Sequence of chain 1.D:
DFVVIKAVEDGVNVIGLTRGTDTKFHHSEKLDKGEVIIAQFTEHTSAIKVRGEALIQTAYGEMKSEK

Sequence of chain 1.C:
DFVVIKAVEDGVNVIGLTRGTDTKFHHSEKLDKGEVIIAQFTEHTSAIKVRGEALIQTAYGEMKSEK

Binding-site contacts:
Ligand atom CD1 contacts residue THR49 of chain 1.D at 3.9 Å.
Ligand atom C contacts residue THR49 of chain 1.D at 3.5 Å.
Ligand atom OXT contacts residue THR49 of chain 1.D at 2.6 Å (h-bond).
Ligand atom NE1 contacts residue GLN47 of chain 1.D at 2.9 Å (h-bond).
Ligand atom CZ3 contacts residue GLY23 of chain 1.D at 3.5 Å.
Ligand atom CB contacts residue SER53 of chain 1.C at 3.4 Å.
Ligand atom CG contacts residue SER53 of chain 1.C at 3.9 Å.
Ligand atom O contacts residue THR49 of chain 1.D at 3.7 Å.
Ligand atom N contacts residue GLY27 of chain 1.C at 2.8 Å (h-bond).
Ligand atom CE3 contacts residue HIS33 of chain 1.D at 4.0 Å.
Ligand atom CH2 contacts residue GLY23 of chain 1.D at 3.4 Å.
Ligand atom N contacts residue THR30 of chain 1.C at 2.9 Å (h-bond).
Ligand atom CD1 contacts residue GLN47 of chain 1.D at 3.6 Å.
Ligand atom N contacts residue THR25 of chain 1.C at 2.7 Å (h-bond).
Ligand atom CE3 contacts residue HIS34 of chain 1.D at 4.0 Å.
Ligand atom O contacts residue ARG26 of chain 1.C at 3.3 Å.
Ligand atom CA contacts residue THR30 of chain 1.C at 3.2 Å.
Ligand atom O contacts residue GLY27 of chain 1.C at 3.0 Å (h-bond).
Ligand atom C contacts residue THR52 of chain 1.D at 4.0 Å.
Ligand atom CH2 contacts residue ILE22 of chain 1.D at 3.9 Å (hydrophobic).
Ligand atom CZ3 contacts residue HIS34 of chain 1.D at 4.0 Å.
Ligand atom NE1 contacts residue ALA46 of chain 1.D at 3.9 Å.
Ligand atom CA contacts residue GLY27 of chain 1.C at 3.5 Å.
Ligand atom O contacts residue THR25 of chain 1.C at 4.0 Å.
Ligand atom C contacts residue SER53 of chain 1.C at 3.5 Å.
Ligand atom CZ2 contacts residue THR52 of chain 1.D at 3.9 Å.
Ligand atom C contacts residue GLY27 of chain 1.C at 3.4 Å.
Ligand atom OXT contacts residue HIS51 of chain 1.D at 3.9 Å.
Ligand atom CB contacts residue THR30 of chain 1.C at 3.5 Å.
Ligand atom N contacts residue ASP29 of chain 1.C at 2.9 Å (salt-bridge).
Ligand atom CD1 contacts residue SER53 of chain 1.C at 3.5 Å.
Ligand atom CA contacts residue SER53 of chain 1.C at 3.9 Å.
Ligand atom N contacts residue ARG26 of chain 1.C at 4.0 Å.
Ligand atom OXT contacts residue THR52 of chain 1.D at 2.9 Å (h-bond).
Ligand atom CE3 contacts residue THR30 of chain 1.C at 3.9 Å.
Ligand atom CE2 contacts residue GLN47 of chain 1.D at 4.0 Å.
Ligand atom CB contacts residue THR25 of chain 1.C at 3.7 Å.
Ligand atom O contacts residue SER53 of chain 1.C at 2.9 Å (h-bond).
Ligand atom CA contacts residue THR25 of chain 1.C at 3.7 Å.
Ligand atom CZ2 contacts residue ILE55 of chain 1.D at 3.9 Å (hydrophobic).

The small molecule below binds the protein below.
Small molecule (SMILES): N[C@@H](Cc1c[nH]c2ccccc12)C(=O)O